A small-molecule ligand and the protein it binds are described below.
Small molecule (SMILES): CSCC[C@@H]1NC(=O)[C@H](CCCN=C(N)N)NC(=O)[C@H](CC2=NC=NC2)NC(=O)[C@H](CC(N)=O)NC(=O)[C@H](CCC(=O)O)NC(=O)[C@H](CC(C)C)NC(=O)CNC(=O)[C@H](CCCN=C(N)N)NC(=O)[C@H](CC2=c3ccccc3=NC2)NC(=O)[C@H](CO)NC(=O)[C@@H](N)CSSC[C@@H](C(=O)O)NC1=O

Binding-site contacts:
Ligand atom ND1 contacts residue ASP50 of chain 1.A at 3.2 Å (salt-bridge).
Ligand atom NH2 contacts residue SER193 of chain 1.A at 2.6 Å (h-bond).
Ligand atom NE1 contacts residue GLY221 of chain 1.A at 3.3 Å.
Ligand atom N contacts residue GLN195 of chain 1.A at 3.4 Å (h-bond).
Ligand atom CG contacts residue GLY221 of chain 1.A at 3.4 Å.
Ligand atom CA contacts residue GLN195 of chain 1.A at 2.7 Å.
Ligand atom CA contacts residue HIS46 of chain 1.A at 3.1 Å.
Ligand atom C contacts residue GLN195 of chain 1.A at 2.8 Å.
Ligand atom OE1 contacts residue SER198 of chain 1.A at 2.8 Å (h-bond).
Ligand atom O contacts residue HIS94 of chain 1.A at 2.8 Å.
Ligand atom CZ contacts residue SER193 of chain 1.A at 2.9 Å.
Ligand atom NH1 contacts residue GLY221 of chain 1.A at 2.9 Å (h-bond).
Ligand atom CD1 contacts residue GLY221 of chain 1.A at 3.3 Å.
Ligand atom NE contacts residue SER193 of chain 1.A at 3.3 Å (h-bond).
Ligand atom N contacts residue HIS46 of chain 1.A at 3.0 Å (h-bond).
Ligand atom OE2 contacts residue SER198 of chain 1.A at 3.1 Å (h-bond).
Ligand atom CH2 contacts residue ARG220 of chain 1.A at 3.2 Å.
Ligand atom O contacts residue GLN195 of chain 1.A at 2.9 Å (h-bond).
Ligand atom CD contacts residue SER198 of chain 1.A at 3.1 Å.
Ligand atom OD1 contacts residue ARG20 of chain 1.A at 3.2 Å (salt-bridge).
Ligand atom NH2 contacts residue ASP192 of chain 1.A at 2.7 Å (salt-bridge).
Ligand atom CE2 contacts residue GLY221 of chain 1.A at 3.4 Å.
Ligand atom CB contacts residue GLY219 of chain 1.A at 3.3 Å.
Ligand atom OE1 contacts residue GLY196 of chain 1.A at 3.1 Å (h-bond).
Ligand atom OE2 contacts residue HIS46 of chain 1.A at 2.5 Å (h-bond).
Ligand atom O contacts residue HIS46 of chain 1.A at 3.1 Å.
Ligand atom O contacts residue GLN195 of chain 1.A at 2.4 Å (h-bond).
Ligand atom C contacts residue GLN195 of chain 1.A at 3.2 Å.
Ligand atom NH1 contacts residue SER193 of chain 1.A at 3.3 Å (h-bond).
Ligand atom CD2 contacts residue GLY221 of chain 1.A at 3.4 Å.
Ligand atom NH2 contacts residue GLY229 of chain 1.A at 3.1 Å.
Ligand atom N contacts residue ASP50 of chain 1.A at 3.0 Å (salt-bridge).
Ligand atom NE2 contacts residue HIS46 of chain 1.A at 2.9 Å (h-bond).
Ligand atom ND2 contacts residue TYR57 of chain 1.A at 3.2 Å (h-bond).
Ligand atom CB contacts residue CYS47 of chain 1.A at 3.4 Å (hydrophobic).
Ligand atom ND2 contacts residue CYS47 of chain 1.A at 2.7 Å (h-bond).
Ligand atom CD contacts residue HIS46 of chain 1.A at 3.2 Å.
Ligand atom CB contacts residue SER198 of chain 1.A at 3.2 Å.
Ligand atom CA contacts residue ASP50 of chain 1.A at 3.2 Å.
Ligand atom C contacts residue HIS46 of chain 1.A at 3.2 Å.

Sequence of chain 1.A:
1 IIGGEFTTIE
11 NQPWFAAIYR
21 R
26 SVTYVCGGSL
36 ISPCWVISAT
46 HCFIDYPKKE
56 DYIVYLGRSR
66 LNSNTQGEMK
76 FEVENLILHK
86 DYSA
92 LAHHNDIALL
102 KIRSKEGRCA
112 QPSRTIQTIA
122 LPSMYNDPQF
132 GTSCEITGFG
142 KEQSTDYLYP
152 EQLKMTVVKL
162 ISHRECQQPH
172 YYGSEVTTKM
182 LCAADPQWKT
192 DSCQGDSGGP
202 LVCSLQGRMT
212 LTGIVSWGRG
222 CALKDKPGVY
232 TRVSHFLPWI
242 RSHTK